Sequence of chain 1.B:
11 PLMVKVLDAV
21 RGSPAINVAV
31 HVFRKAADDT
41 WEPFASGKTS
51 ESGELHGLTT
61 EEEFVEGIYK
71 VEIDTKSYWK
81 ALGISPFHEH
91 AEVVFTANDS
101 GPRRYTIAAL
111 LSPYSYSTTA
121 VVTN

Sequence of chain 2.B:
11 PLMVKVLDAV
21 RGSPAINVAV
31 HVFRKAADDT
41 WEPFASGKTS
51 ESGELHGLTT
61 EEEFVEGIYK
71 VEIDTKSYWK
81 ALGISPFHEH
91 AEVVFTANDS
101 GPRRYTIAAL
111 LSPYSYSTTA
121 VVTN

Binding-site contacts:
Ligand atom CAK contacts residue DZ21 of chain 2.D at 0.4 Å.
Ligand atom CAJ contacts residue DZ21 of chain 2.D at 0.4 Å.
Ligand atom CAG contacts residue SER117 of chain 1.B at 3.5 Å.
Ligand atom CLAD contacts residue ALA108 of chain 1.B at 3.1 Å.
Ligand atom CAR contacts residue DZ21 of chain 2.D at 0.3 Å.
Ligand atom CLAC contacts residue DZ21 of chain 2.D at 2.0 Å.
Ligand atom BRAE contacts residue DZ21 of chain 2.D at 0.5 Å.
Ligand atom CAQ contacts residue DZ21 of chain 2.D at 0.3 Å.
Ligand atom OAB contacts residue DZ21 of chain 2.D at 0.4 Å (h-bond).
Ligand atom CAH contacts residue LEU110 of chain 1.B at 3.7 Å (hydrophobic).
Ligand atom CLAC contacts residue THR118 of chain 2.B at 3.2 Å.
Ligand atom CAJ contacts residue LEU17 of chain 1.B at 3.5 Å (hydrophobic).
Ligand atom CLAD contacts residue THR119 of chain 1.B at 3.7 Å.
Ligand atom CAP contacts residue LYS15 of chain 1.B at 3.4 Å.
Ligand atom CAG contacts residue DZ21 of chain 2.D at 0.7 Å.
Ligand atom CAO contacts residue DZ21 of chain 2.D at 0.3 Å.
Ligand atom NAL contacts residue LEU17 of chain 1.B at 3.7 Å.
Ligand atom CAI contacts residue DZ21 of chain 2.D at 0.3 Å.
Ligand atom OAB contacts residue LYS15 of chain 1.B at 2.9 Å (salt-bridge).
Ligand atom CAP contacts residue DZ21 of chain 2.D at 0.2 Å.
Ligand atom CLAD contacts residue DZ21 of chain 2.D at 1.5 Å.
Ligand atom CAS contacts residue DZ21 of chain 2.D at 0.4 Å.
Ligand atom BRAE contacts residue LYS15 of chain 1.B at 3.4 Å.
Ligand atom CLAC contacts residue SER117 of chain 2.B at 2.9 Å.
Ligand atom CAM contacts residue DZ21 of chain 2.D at 0.9 Å.
Ligand atom CAK contacts residue LEU17 of chain 2.B at 3.7 Å (hydrophobic).
Ligand atom CAN contacts residue SER117 of chain 2.B at 3.5 Å.
Ligand atom CAG contacts residue SER117 of chain 2.B at 3.4 Å.
Ligand atom CAN contacts residue DZ21 of chain 2.D at 0.5 Å.
Ligand atom OAA contacts residue LEU17 of chain 2.B at 2.9 Å.
Ligand atom CAP contacts residue LYS15 of chain 2.B at 3.4 Å.
Ligand atom CAT contacts residue DZ21 of chain 2.D at 0.5 Å.
Ligand atom OAA contacts residue DZ21 of chain 2.D at 1.5 Å (h-bond).
Ligand atom OAB contacts residue LYS15 of chain 2.B at 2.6 Å (salt-bridge).
Ligand atom NAL contacts residue DZ21 of chain 2.D at 0.7 Å (h-bond).
Ligand atom CAQ contacts residue LYS15 of chain 1.B at 3.6 Å.
Ligand atom BRAF contacts residue DZ21 of chain 2.D at 0.5 Å.
Ligand atom CAG contacts residue LEU110 of chain 1.B at 3.4 Å (hydrophobic).
Ligand atom CAH contacts residue SER117 of chain 1.B at 3.4 Å.
Ligand atom CAH contacts residue DZ21 of chain 2.D at 0.5 Å.

The protein below binds the small molecule below.
Small molecule (SMILES): O=C(Nc1cc(Br)c(O)c(Br)c1)c1cc(Cl)ccc1Cl